Binding-site contacts:
Ligand atom C4 contacts residue GLU123 of chain 1.A at 3.9 Å.
Ligand atom C18 contacts residue GLU123 of chain 1.A at 3.8 Å.
Ligand atom C19 contacts residue THR119 of chain 1.A at 3.8 Å.
Ligand atom C5 contacts residue GLU123 of chain 1.A at 3.6 Å.
Ligand atom C16 contacts residue GLU123 of chain 1.A at 3.9 Å.
Ligand atom C10 contacts residue THR119 of chain 1.A at 3.5 Å.
Ligand atom C18 contacts residue GLY122 of chain 1.A at 3.6 Å.
Ligand atom C20 contacts residue TYR269 of chain 1.A at 3.8 Å (hydrophobic).
Ligand atom C20 contacts residue TRP266 of chain 1.A at 3.9 Å (hydrophobic).
Ligand atom C11 contacts residue THR119 of chain 1.A at 3.5 Å.
Ligand atom C20 contacts residue ALA293 of chain 1.A at 3.9 Å (hydrophobic).
Ligand atom C13 contacts residue LYS297 of chain 1.A at 3.7 Å.
Ligand atom C13 contacts residue ALA118 of chain 1.A at 3.5 Å (hydrophobic).
Ligand atom C13 contacts residue CYS188 of chain 1.A at 3.9 Å (hydrophobic).
Ligand atom C5 contacts residue TRP266 of chain 1.A at 3.9 Å (hydrophobic).
Ligand atom C15 contacts residue SER187 of chain 1.A at 3.9 Å.
Ligand atom C14 contacts residue LYS297 of chain 1.A at 2.4 Å.
Ligand atom C16 contacts residue MET208 of chain 1.A at 3.6 Å (hydrophobic).
Ligand atom C11 contacts residue CYS188 of chain 1.A at 3.7 Å (hydrophobic).
Ligand atom C9 contacts residue THR119 of chain 1.A at 3.6 Å.
Ligand atom C8 contacts residue TYR269 of chain 1.A at 3.9 Å (hydrophobic).
Ligand atom C19 contacts residue TYR192 of chain 1.A at 3.1 Å (hydrophobic).
Ligand atom C15 contacts residue LYS297 of chain 1.A at 1.3 Å.
Ligand atom C14 contacts residue CYS188 of chain 1.A at 3.8 Å (hydrophobic).
Ligand atom C9 contacts residue TYR269 of chain 1.A at 3.6 Å (hydrophobic).
Ligand atom C19 contacts residue ILE190 of chain 1.A at 3.7 Å (hydrophobic).
Ligand atom C14 contacts residue GLU114 of chain 1.A at 3.7 Å.
Ligand atom C12 contacts residue ALA118 of chain 1.A at 3.4 Å (hydrophobic).
Ligand atom C2 contacts residue PHE213 of chain 1.A at 3.4 Å (hydrophobic).
Ligand atom C15 contacts residue ALA293 of chain 1.A at 3.5 Å (hydrophobic).
Ligand atom C3 contacts residue PHE213 of chain 1.A at 3.6 Å (hydrophobic).
Ligand atom C12 contacts residue CYS188 of chain 1.A at 3.1 Å (hydrophobic).
Ligand atom C14 contacts residue ALA118 of chain 1.A at 3.5 Å (hydrophobic).
Ligand atom C4 contacts residue PHE262 of chain 1.A at 3.5 Å (hydrophobic).
Ligand atom C17 contacts residue ALA270 of chain 1.A at 3.9 Å (hydrophobic).
Ligand atom C6 contacts residue GLU123 of chain 1.A at 3.9 Å.
Ligand atom C3 contacts residue GLU123 of chain 1.A at 3.9 Å.
Ligand atom C11 contacts residue TYR269 of chain 1.A at 3.9 Å (hydrophobic).
Ligand atom C19 contacts residue TYR269 of chain 1.A at 3.7 Å (hydrophobic).
Ligand atom C11 contacts residue GLY189 of chain 1.A at 3.9 Å.

The small molecule below binds the protein below.
Small molecule (SMILES): CC1=C(/C=C/C(C)=C/C=C/C(C)=C/C=O)C(C)(C)CCC1

Sequence of chain 1.A:
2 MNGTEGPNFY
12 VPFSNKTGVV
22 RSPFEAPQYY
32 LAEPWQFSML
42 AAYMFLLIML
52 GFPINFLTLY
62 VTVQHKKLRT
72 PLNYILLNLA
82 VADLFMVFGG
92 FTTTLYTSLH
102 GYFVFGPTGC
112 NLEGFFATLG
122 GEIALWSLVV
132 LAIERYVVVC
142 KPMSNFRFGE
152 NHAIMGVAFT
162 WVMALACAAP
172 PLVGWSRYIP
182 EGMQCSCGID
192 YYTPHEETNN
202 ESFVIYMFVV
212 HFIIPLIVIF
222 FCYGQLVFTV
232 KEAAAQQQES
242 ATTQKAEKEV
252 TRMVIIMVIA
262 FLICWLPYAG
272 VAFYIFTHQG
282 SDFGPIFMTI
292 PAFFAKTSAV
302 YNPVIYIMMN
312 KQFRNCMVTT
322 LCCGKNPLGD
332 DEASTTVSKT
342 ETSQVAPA